Binding-site contacts:
Ligand atom N10 contacts residue GLU74 of chain 1.A at 3.1 Å (salt-bridge).
Ligand atom N10 contacts residue TYR54 of chain 4.A at 3.5 Å.
Ligand atom N9 contacts residue TYR54 of chain 4.A at 3.5 Å.
Ligand atom C3 contacts residue LEU72 of chain 1.A at 3.9 Å (hydrophobic).
Ligand atom C8 contacts residue THR51 of chain 4.A at 4.1 Å.
Ligand atom C15 contacts residue GLU22 of chain 1.A at 3.9 Å.
Ligand atom C15 contacts residue LYS100 of chain 1.A at 3.0 Å.
Ligand atom N1 contacts residue LYS100 of chain 1.A at 3.8 Å.
Ligand atom C6 contacts residue ALA18 of chain 1.A at 4.3 Å (hydrophobic).
Ligand atom C2 contacts residue ASN71 of chain 1.A at 3.9 Å.
Ligand atom N10 contacts residue THR51 of chain 4.A at 3.4 Å (h-bond).
Ligand atom C3 contacts residue TYR54 of chain 4.A at 3.2 Å (hydrophobic).
Ligand atom N9 contacts residue HIS53 of chain 4.A at 3.8 Å.
Ligand atom O20 contacts residue TYR54 of chain 4.A at 3.8 Å.
Ligand atom C8 contacts residue VAL52 of chain 4.A at 3.6 Å (hydrophobic).
Ligand atom C11 contacts residue TYR54 of chain 4.A at 4.3 Å (hydrophobic).
Ligand atom O20 contacts residue ASN71 of chain 1.A at 3.5 Å (h-bond).
Ligand atom C2 contacts residue TYR54 of chain 4.A at 3.7 Å (hydrophobic).
Ligand atom C11 contacts residue HIS53 of chain 4.A at 3.1 Å.
Ligand atom C2 contacts residue LEU72 of chain 1.A at 3.7 Å (hydrophobic).
Ligand atom N7 contacts residue GLU74 of chain 1.A at 3.3 Å (salt-bridge).
Ligand atom C15 contacts residue ALA18 of chain 1.A at 3.4 Å (hydrophobic).
Ligand atom N7 contacts residue TYR54 of chain 4.A at 3.0 Å (h-bond).
Ligand atom O19 contacts residue ALA18 of chain 1.A at 3.9 Å.
Ligand atom C2 contacts residue LEU73 of chain 1.A at 4.1 Å (hydrophobic).
Ligand atom N10 contacts residue VAL52 of chain 4.A at 2.7 Å (h-bond).
Ligand atom C15 contacts residue GLY17 of chain 1.A at 3.5 Å.
Ligand atom O20 contacts residue GLU74 of chain 1.A at 4.2 Å.
Ligand atom C8 contacts residue GLU74 of chain 1.A at 3.7 Å.
Ligand atom N5 contacts residue TYR54 of chain 4.A at 3.8 Å.
Ligand atom O20 contacts residue LEU73 of chain 1.A at 2.9 Å (h-bond).
Ligand atom C4 contacts residue TYR54 of chain 4.A at 3.4 Å (hydrophobic).
Ligand atom O19 contacts residue LYS100 of chain 1.A at 4.3 Å.
Ligand atom C8 contacts residue TYR54 of chain 4.A at 3.3 Å (hydrophobic).
Ligand atom O20 contacts residue LEU72 of chain 1.A at 3.1 Å.
Ligand atom O19 contacts residue GLU22 of chain 1.A at 3.7 Å.
Ligand atom N1 contacts residue ASN71 of chain 1.A at 3.9 Å.
Ligand atom N7 contacts residue LEU72 of chain 1.A at 4.2 Å.
Ligand atom N9 contacts residue VAL52 of chain 4.A at 3.7 Å.
Ligand atom C15 contacts residue ASN71 of chain 1.A at 3.1 Å.

The protein below binds the small molecule below.
Small molecule (SMILES): Cn1c(=O)c2nc(N)[nH]c2n(C)c1=O

Sequence of chain 1.A:
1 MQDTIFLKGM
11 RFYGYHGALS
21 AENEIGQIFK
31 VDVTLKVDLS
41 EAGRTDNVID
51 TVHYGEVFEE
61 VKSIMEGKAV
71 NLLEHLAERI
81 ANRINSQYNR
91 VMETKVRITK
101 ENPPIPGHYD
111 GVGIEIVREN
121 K

Sequence of chain 4.A:
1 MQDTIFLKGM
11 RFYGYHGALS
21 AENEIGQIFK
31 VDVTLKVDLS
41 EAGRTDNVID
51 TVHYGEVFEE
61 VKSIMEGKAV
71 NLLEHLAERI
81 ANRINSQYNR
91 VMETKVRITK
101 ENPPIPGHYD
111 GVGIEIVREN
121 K